Sequence of chain 2.B:
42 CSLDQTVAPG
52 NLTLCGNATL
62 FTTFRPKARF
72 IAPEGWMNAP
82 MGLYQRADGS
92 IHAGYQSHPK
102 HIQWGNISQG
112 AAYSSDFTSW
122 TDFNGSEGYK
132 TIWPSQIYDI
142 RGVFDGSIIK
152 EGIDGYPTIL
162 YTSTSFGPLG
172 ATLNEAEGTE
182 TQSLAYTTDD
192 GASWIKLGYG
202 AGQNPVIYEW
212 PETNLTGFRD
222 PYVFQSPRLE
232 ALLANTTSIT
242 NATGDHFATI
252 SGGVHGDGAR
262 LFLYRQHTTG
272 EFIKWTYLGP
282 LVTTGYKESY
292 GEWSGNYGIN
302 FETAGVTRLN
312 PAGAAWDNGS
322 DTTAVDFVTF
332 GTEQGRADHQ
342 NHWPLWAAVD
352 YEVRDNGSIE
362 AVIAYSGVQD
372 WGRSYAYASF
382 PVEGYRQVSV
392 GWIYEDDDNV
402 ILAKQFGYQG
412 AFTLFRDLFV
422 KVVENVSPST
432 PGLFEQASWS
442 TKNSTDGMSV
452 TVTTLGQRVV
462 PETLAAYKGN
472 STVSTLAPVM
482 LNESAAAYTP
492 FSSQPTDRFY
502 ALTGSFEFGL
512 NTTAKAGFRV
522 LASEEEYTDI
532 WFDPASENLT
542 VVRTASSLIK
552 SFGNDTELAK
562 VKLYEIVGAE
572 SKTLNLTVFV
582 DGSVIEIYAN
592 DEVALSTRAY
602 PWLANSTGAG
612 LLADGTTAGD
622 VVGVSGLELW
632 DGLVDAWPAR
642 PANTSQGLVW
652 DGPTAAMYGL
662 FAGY

A protein and the small-molecule ligand that binds it are described below.
Small molecule (SMILES): CC(=O)N[C@H]1[C@H](O[C@H]2[C@H](O)[C@@H](NC(C)=O)CO[C@@H]2CO)O[C@H](CO)[C@@H](O[C@@H]2O[C@H](CO[C@H]3O[C@H](CO)[C@@H](O)[C@H](O[C@H]4O[C@H](CO)[C@@H](O)[C@H](O)[C@@H]4O)[C@@H]3O)[C@@H](O)[C@H](O[C@H]3O[C@H](CO)[C@@H](O)[C@H](O)[C@@H]3O)[C@@H]2O)[C@@H]1O

Binding-site contacts:
Ligand atom C4 contacts residue LEU649 of chain 2.B at 3.8 Å (hydrophobic).
Ligand atom O5 contacts residue TRP651 of chain 2.B at 3.4 Å.
Ligand atom O3 contacts residue GLY203 of chain 1.B at 3.8 Å.
Ligand atom O6 contacts residue TRP651 of chain 2.B at 3.9 Å.
Ligand atom C1 contacts residue TRP651 of chain 2.B at 3.9 Å (hydrophobic).
Ligand atom O4 contacts residue TRP651 of chain 2.B at 3.7 Å.
Ligand atom C3 contacts residue TRP651 of chain 2.B at 4.0 Å (hydrophobic).
Ligand atom C5 contacts residue TRP651 of chain 2.B at 3.8 Å (hydrophobic).
Ligand atom C2 contacts residue LEU649 of chain 2.B at 4.0 Å (hydrophobic).
Ligand atom C6 contacts residue LEU649 of chain 2.B at 3.9 Å (hydrophobic).
Ligand atom O2 contacts residue ALA202 of chain 1.B at 3.5 Å.
Ligand atom O6 contacts residue PRO654 of chain 2.B at 3.2 Å.
Ligand atom C2 contacts residue TRP651 of chain 2.B at 3.9 Å (hydrophobic).
Ligand atom C5 contacts residue LYS405 of chain 2.B at 4.0 Å.
Ligand atom C2 contacts residue ASN58 of chain 2.B at 2.4 Å.
Ligand atom C6 contacts residue TRP651 of chain 2.B at 3.8 Å (hydrophobic).
Ligand atom O6 contacts residue TYR665 of chain 2.B at 3.8 Å.
Ligand atom O5 contacts residue LEU649 of chain 2.B at 3.5 Å.
Ligand atom O3 contacts residue TRP651 of chain 2.B at 3.4 Å.
Ligand atom C6 contacts residue PRO654 of chain 2.B at 3.7 Å (hydrophobic).
Ligand atom C4 contacts residue TRP651 of chain 2.B at 3.9 Å (hydrophobic).
Ligand atom O7 contacts residue ALA202 of chain 1.B at 4.0 Å.
Ligand atom O5 contacts residue LYS405 of chain 2.B at 3.9 Å.
Ligand atom O5 contacts residue ASN58 of chain 2.B at 2.3 Å (h-bond).
Ligand atom C5 contacts residue ASN58 of chain 2.B at 3.6 Å.
Ligand atom O6 contacts residue TYR209 of chain 1.B at 3.3 Å (h-bond).
Ligand atom O7 contacts residue ASN58 of chain 2.B at 3.9 Å.
Ligand atom O6 contacts residue LYS405 of chain 2.B at 3.1 Å (salt-bridge).
Ligand atom C7 contacts residue ASN58 of chain 2.B at 3.6 Å.
Ligand atom C6 contacts residue VAL650 of chain 2.B at 3.5 Å (hydrophobic).
Ligand atom C6 contacts residue TYR209 of chain 1.B at 3.5 Å (hydrophobic).
Ligand atom N2 contacts residue ASN58 of chain 2.B at 2.9 Å (h-bond).
Ligand atom C1 contacts residue ASN58 of chain 2.B at 1.4 Å.
Ligand atom O2 contacts residue GLY203 of chain 1.B at 4.0 Å.
Ligand atom O6 contacts residue TRP651 of chain 2.B at 3.9 Å.
Ligand atom C3 contacts residue ASN58 of chain 2.B at 3.8 Å.
Ligand atom C4 contacts residue GLY203 of chain 1.B at 3.6 Å.
Ligand atom O5 contacts residue ALA202 of chain 1.B at 3.7 Å.
Ligand atom O6 contacts residue VAL650 of chain 2.B at 4.0 Å.
Ligand atom O5 contacts residue TRP651 of chain 2.B at 3.4 Å.

Sequence of chain 1.B:
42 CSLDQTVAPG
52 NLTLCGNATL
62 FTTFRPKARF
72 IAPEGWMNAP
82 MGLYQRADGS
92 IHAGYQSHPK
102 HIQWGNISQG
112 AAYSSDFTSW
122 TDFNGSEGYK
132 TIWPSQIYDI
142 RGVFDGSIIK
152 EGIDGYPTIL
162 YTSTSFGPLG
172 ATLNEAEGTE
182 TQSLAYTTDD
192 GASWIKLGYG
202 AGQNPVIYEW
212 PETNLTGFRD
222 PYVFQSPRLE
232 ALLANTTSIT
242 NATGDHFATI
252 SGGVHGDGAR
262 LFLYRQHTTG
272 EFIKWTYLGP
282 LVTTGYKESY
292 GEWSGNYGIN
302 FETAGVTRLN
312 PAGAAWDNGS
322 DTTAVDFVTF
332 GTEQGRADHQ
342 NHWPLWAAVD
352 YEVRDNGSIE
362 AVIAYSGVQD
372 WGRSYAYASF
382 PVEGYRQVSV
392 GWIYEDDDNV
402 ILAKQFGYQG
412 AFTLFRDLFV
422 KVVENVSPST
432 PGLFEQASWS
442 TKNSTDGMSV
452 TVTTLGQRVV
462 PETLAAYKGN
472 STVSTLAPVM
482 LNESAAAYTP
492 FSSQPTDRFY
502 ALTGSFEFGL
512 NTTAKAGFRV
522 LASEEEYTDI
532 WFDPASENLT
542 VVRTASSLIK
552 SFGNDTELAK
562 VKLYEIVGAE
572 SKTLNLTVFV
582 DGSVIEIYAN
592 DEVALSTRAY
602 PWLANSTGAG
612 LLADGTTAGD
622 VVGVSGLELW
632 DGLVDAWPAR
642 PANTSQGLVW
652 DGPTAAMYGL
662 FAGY